Sequence of chain 1.D:
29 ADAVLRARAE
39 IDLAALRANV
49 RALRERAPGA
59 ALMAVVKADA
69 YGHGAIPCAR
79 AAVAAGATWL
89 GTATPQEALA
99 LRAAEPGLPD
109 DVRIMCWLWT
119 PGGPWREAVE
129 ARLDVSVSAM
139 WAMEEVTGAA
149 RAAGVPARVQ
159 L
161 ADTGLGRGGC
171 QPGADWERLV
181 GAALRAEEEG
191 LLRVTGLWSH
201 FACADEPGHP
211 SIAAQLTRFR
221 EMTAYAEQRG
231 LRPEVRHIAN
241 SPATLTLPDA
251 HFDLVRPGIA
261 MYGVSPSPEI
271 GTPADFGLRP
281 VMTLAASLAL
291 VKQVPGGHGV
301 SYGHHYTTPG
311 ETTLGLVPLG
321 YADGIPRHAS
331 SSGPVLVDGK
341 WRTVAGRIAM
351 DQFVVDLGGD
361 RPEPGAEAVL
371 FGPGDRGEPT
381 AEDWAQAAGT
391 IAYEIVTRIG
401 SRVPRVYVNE

Sequence of chain 1.C:
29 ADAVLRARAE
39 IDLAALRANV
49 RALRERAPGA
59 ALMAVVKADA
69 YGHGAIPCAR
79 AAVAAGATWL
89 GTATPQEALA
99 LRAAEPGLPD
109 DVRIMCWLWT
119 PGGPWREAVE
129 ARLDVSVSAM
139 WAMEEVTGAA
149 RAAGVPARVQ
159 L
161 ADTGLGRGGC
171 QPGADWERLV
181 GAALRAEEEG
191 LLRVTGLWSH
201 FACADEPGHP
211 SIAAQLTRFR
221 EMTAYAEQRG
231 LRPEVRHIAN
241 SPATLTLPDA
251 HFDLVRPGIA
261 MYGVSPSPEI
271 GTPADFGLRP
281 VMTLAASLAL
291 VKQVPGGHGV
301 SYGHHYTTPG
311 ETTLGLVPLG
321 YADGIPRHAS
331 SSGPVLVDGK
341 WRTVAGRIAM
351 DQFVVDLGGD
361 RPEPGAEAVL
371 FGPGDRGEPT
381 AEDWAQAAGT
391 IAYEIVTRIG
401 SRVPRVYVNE

Binding-site contacts:
Ligand atom C4A contacts residue TYR69 of chain 1.C at 3.6 Å (hydrophobic).
Ligand atom C2 contacts residue HIS200 of chain 1.C at 3.7 Å.
Ligand atom O2P contacts residue TYR393 of chain 1.C at 3.1 Å.
Ligand atom OG contacts residue TYR321 of chain 1.D at 3.0 Å (h-bond).
Ligand atom O contacts residue ARG167 of chain 1.C at 3.5 Å (salt-bridge).
Ligand atom P contacts residue SER241 of chain 1.C at 3.6 Å.
Ligand atom C3 contacts residue HIS200 of chain 1.C at 3.4 Å.
Ligand atom C contacts residue TYR302 of chain 1.D at 3.2 Å (hydrophobic).
Ligand atom C2A contacts residue TRP115 of chain 1.C at 3.6 Å (hydrophobic).
Ligand atom O contacts residue TYR302 of chain 1.D at 3.2 Å (h-bond).
Ligand atom CA contacts residue MET350 of chain 1.D at 3.6 Å (hydrophobic).
Ligand atom O4P contacts residue TYR69 of chain 1.C at 3.5 Å (h-bond).
Ligand atom ND contacts residue TYR321 of chain 1.D at 3.6 Å.
Ligand atom O4P contacts residue ASN240 of chain 1.C at 3.6 Å.
Ligand atom C2A contacts residue TRP198 of chain 1.C at 3.5 Å (hydrophobic).
Ligand atom O3 contacts residue ARG167 of chain 1.C at 2.8 Å (salt-bridge).
Ligand atom O3 contacts residue HIS200 of chain 1.C at 3.6 Å (h-bond).
Ligand atom C4 contacts residue HIS200 of chain 1.C at 3.4 Å.
Ligand atom O3P contacts residue SER241 of chain 1.C at 2.5 Å (h-bond).
Ligand atom O2P contacts residue GLY258 of chain 1.C at 3.6 Å.
Ligand atom C5 contacts residue HIS200 of chain 1.C at 3.6 Å.
Ligand atom C5A contacts residue ARG256 of chain 1.C at 3.3 Å.
Ligand atom N contacts residue LYS65 of chain 1.C at 2.8 Å (salt-bridge).
Ligand atom C5A contacts residue TYR69 of chain 1.C at 3.5 Å (hydrophobic).
Ligand atom O2P contacts residue TYR69 of chain 1.C at 2.6 Å (h-bond).
Ligand atom O3P contacts residue GLY258 of chain 1.C at 2.9 Å (h-bond).
Ligand atom O1P contacts residue TYR393 of chain 1.C at 2.5 Å (h-bond).
Ligand atom C contacts residue LYS65 of chain 1.C at 3.6 Å.
Ligand atom ND contacts residue MET350 of chain 1.D at 3.0 Å (h-bond).
Ligand atom C contacts residue MET350 of chain 1.D at 3.4 Å (hydrophobic).
Ligand atom O2P contacts residue ILE259 of chain 1.C at 2.9 Å (h-bond).
Ligand atom N1 contacts residue ARG256 of chain 1.C at 3.0 Å (salt-bridge).
Ligand atom O contacts residue MET350 of chain 1.D at 3.5 Å (h-bond).
Ligand atom CB contacts residue TYR393 of chain 1.C at 3.5 Å (hydrophobic).
Ligand atom C6 contacts residue ARG256 of chain 1.C at 3.3 Å.
Ligand atom ND contacts residue TYR302 of chain 1.D at 3.3 Å.
Ligand atom O3P contacts residue ARG256 of chain 1.C at 3.3 Å (salt-bridge).
Ligand atom O3P contacts residue ASN240 of chain 1.C at 3.5 Å.
Ligand atom O3P contacts residue PRO257 of chain 1.C at 3.6 Å.
Ligand atom CA contacts residue LYS65 of chain 1.C at 2.9 Å.

A small-molecule ligand and the protein it binds are described below.
Small molecule (SMILES): Cc1ncc(COP(=O)(O)O)c(CN[C@@H]2CONC2=O)c1O